Sequence of chain 1.A:
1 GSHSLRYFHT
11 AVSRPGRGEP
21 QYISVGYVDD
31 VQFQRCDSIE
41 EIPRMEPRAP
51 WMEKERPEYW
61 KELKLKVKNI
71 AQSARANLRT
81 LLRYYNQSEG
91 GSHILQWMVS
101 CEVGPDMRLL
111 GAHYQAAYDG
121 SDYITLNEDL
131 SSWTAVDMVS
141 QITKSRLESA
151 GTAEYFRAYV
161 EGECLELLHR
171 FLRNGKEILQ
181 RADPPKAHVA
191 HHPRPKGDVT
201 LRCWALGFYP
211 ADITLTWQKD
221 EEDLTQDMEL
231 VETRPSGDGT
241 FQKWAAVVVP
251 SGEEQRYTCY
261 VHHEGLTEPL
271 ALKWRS

This protein binds this small molecule.
Small molecule (SMILES): CC[C@H](C)[C@H](NC(=O)[C@H](CC(N)=O)NC(=O)[C@@H](NC(=O)[C@H](Cc1ccccc1)NC(=O)[C@H](Cc1ccc(O)cc1)NC(=O)[C@H](CCSC)NC=O)[C@@H](C)CC)C(=O)N[C@@H](CC(C)C)C(=O)N[C@H](C(=O)N[C@@H](CC(C)C)C(=O)O)[C@@H](C)O

Binding-site contacts:
Ligand atom N contacts residue ARG146 of chain 1.A at 3.4 Å (salt-bridge).
Ligand atom OH contacts residue TYR155 of chain 1.A at 3.3 Å.
Ligand atom OG1 contacts residue ARG146 of chain 1.A at 3.1 Å (salt-bridge).
Ligand atom CE1 contacts residue SER73 of chain 1.A at 3.2 Å.
Ligand atom CA contacts residue ARG146 of chain 1.A at 3.6 Å.
Ligand atom CB contacts residue THR80 of chain 1.A at 3.2 Å.
Ligand atom CD2 contacts residue TRP97 of chain 1.A at 3.1 Å (hydrophobic).
Ligand atom CB contacts residue ASN77 of chain 1.A at 2.8 Å.
Ligand atom CD1 contacts residue TYR123 of chain 1.A at 3.7 Å (hydrophobic).
Ligand atom CN contacts residue TYR7 of chain 1.A at 3.4 Å (hydrophobic).
Ligand atom O contacts residue LYS66 of chain 1.A at 3.1 Å (salt-bridge).
Ligand atom O1 contacts residue VAL99 of chain 1.A at 3.6 Å.
Ligand atom CD2 contacts residue THR143 of chain 1.A at 3.4 Å.
Ligand atom N contacts residue TYR114 of chain 1.A at 3.5 Å (h-bond).
Ligand atom CD1 contacts residue SER73 of chain 1.A at 3.2 Å.
Ligand atom CG contacts residue TYR7 of chain 1.A at 3.7 Å (hydrophobic).
Ligand atom OG1 contacts residue TYR84 of chain 1.A at 3.7 Å.
Ligand atom CN contacts residue TYR159 of chain 1.A at 2.8 Å (hydrophobic).
Ligand atom O contacts residue ASN77 of chain 1.A at 3.2 Å (h-bond).
Ligand atom CG contacts residue LEU63 of chain 1.A at 3.5 Å (hydrophobic).
Ligand atom O1 contacts residue HIS9 of chain 1.A at 3.0 Å (h-bond).
Ligand atom N contacts residue ASN77 of chain 1.A at 2.8 Å (h-bond).
Ligand atom CD1 contacts residue TYR84 of chain 1.A at 3.0 Å (hydrophobic).
Ligand atom C contacts residue ASN77 of chain 1.A at 3.4 Å.
Ligand atom O contacts residue TRP97 of chain 1.A at 3.0 Å (h-bond).
Ligand atom CG1 contacts residue ASN77 of chain 1.A at 3.7 Å.
Ligand atom N contacts residue TYR159 of chain 1.A at 2.9 Å (h-bond).
Ligand atom N contacts residue ASN77 of chain 1.A at 2.5 Å (h-bond).
Ligand atom CG2 contacts residue THR152 of chain 1.A at 3.5 Å.
Ligand atom CD1 contacts residue THR143 of chain 1.A at 3.5 Å.
Ligand atom CA contacts residue ASN77 of chain 1.A at 2.9 Å.
Ligand atom O contacts residue THR143 of chain 1.A at 3.5 Å.
Ligand atom O contacts residue THR80 of chain 1.A at 3.7 Å.
Ligand atom CG1 contacts residue THR152 of chain 1.A at 3.7 Å.
Ligand atom CE1 contacts residue ASN77 of chain 1.A at 3.5 Å.
Ligand atom CE contacts residue TYR22 of chain 1.A at 3.5 Å (hydrophobic).
Ligand atom O contacts residue LEU147 of chain 1.A at 3.7 Å.
Ligand atom CZ contacts residue ASN77 of chain 1.A at 3.5 Å.
Ligand atom C contacts residue ASN77 of chain 1.A at 3.3 Å.
Ligand atom CG contacts residue THR143 of chain 1.A at 3.3 Å.